A small-molecule ligand and the protein it binds are described below.
Small molecule (SMILES): CC(=O)N[C@H]1[C@H](O[C@H]2[C@H](O)[C@@H](NC(C)=O)CO[C@@H]2CO)O[C@H](CO)[C@@H](O[C@@H]2O[C@H](CO[C@H]3O[C@H](CO[C@H]4O[C@H](CO)[C@@H](O)[C@H](O)[C@@H]4O)[C@@H](O)[C@H](O[C@H]4O[C@H](CO)[C@@H](O)[C@H](O)[C@@H]4O)[C@@H]3O)[C@@H](O)[C@H](O[C@H]3O[C@H](CO)[C@@H](O)[C@H](O)[C@@H]3O[C@H]3O[C@H](CO)[C@@H](O)[C@H](O)[C@@H]3O[C@H]3O[C@H](CO)[C@@H](O)[C@H](O)[C@@H]3O)[C@@H]2O)[C@@H]1O

Sequence of chain 3.A:
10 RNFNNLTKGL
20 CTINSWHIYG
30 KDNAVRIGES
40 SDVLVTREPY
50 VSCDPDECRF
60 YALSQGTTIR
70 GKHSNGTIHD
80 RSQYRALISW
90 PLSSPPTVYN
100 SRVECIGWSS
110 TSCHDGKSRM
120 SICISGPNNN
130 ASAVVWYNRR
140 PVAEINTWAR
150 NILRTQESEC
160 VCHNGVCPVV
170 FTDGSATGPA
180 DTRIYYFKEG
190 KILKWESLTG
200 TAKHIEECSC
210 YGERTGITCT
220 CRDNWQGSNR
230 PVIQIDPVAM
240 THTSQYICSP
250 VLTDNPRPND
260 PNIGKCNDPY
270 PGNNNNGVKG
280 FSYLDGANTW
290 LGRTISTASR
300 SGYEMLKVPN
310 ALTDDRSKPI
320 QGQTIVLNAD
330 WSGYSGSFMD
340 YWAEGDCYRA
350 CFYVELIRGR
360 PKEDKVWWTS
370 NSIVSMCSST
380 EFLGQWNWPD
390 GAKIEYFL

Binding-site contacts:
Ligand atom O4 contacts residue ARG256 of chain 1.A at 3.2 Å (salt-bridge).
Ligand atom C5 contacts residue ARG292 of chain 1.A at 3.7 Å.
Ligand atom O5 contacts residue ASP259 of chain 1.A at 3.8 Å.
Ligand atom O6 contacts residue LEU382 of chain 1.A at 3.7 Å.
Ligand atom C3 contacts residue GLU303 of chain 1.A at 3.4 Å.
Ligand atom N2 contacts residue ASN129 of chain 3.A at 3.0 Å (h-bond).
Ligand atom O2 contacts residue LEU305 of chain 1.A at 3.6 Å.
Ligand atom C4 contacts residue GLU303 of chain 1.A at 3.5 Å.
Ligand atom O5 contacts residue ARG292 of chain 1.A at 3.6 Å (salt-bridge).
Ligand atom O3 contacts residue ASN258 of chain 1.A at 2.9 Å (h-bond).
Ligand atom O6 contacts residue ASP259 of chain 1.A at 2.6 Å (salt-bridge).
Ligand atom O6 contacts residue ILE319 of chain 1.A at 3.3 Å (h-bond).
Ligand atom C6 contacts residue PRO318 of chain 1.A at 3.5 Å (hydrophobic).
Ligand atom O4 contacts residue ARG292 of chain 1.A at 3.5 Å (salt-bridge).
Ligand atom O4 contacts residue THR296 of chain 1.A at 3.5 Å.
Ligand atom O3 contacts residue ASP259 of chain 1.A at 3.1 Å (salt-bridge).
Ligand atom O3 contacts residue ARG292 of chain 1.A at 3.0 Å (salt-bridge).
Ligand atom O5 contacts residue GLY383 of chain 1.A at 3.3 Å.
Ligand atom O5 contacts residue ASN129 of chain 3.A at 2.3 Å (h-bond).
Ligand atom C5 contacts residue ILE319 of chain 1.A at 3.5 Å (hydrophobic).
Ligand atom O3 contacts residue GLY321 of chain 1.A at 3.2 Å (h-bond).
Ligand atom O4 contacts residue GLU303 of chain 1.A at 2.7 Å (salt-bridge).
Ligand atom C7 contacts residue ASN129 of chain 3.A at 3.6 Å.
Ligand atom C8 contacts residue ASN128 of chain 3.A at 3.7 Å.
Ligand atom O3 contacts residue GLU303 of chain 1.A at 2.8 Å (salt-bridge).
Ligand atom O5 contacts residue GLN384 of chain 1.A at 3.4 Å (h-bond).
Ligand atom C3 contacts residue GLY321 of chain 1.A at 3.2 Å.
Ligand atom O3 contacts residue GLN320 of chain 1.A at 3.3 Å.
Ligand atom O6 contacts residue ILE294 of chain 1.A at 2.6 Å (h-bond).
Ligand atom O2 contacts residue ASN258 of chain 1.A at 3.4 Å (h-bond).
Ligand atom C5 contacts residue ASN129 of chain 3.A at 3.6 Å.
Ligand atom O6 contacts residue GLN384 of chain 1.A at 3.4 Å.
Ligand atom O2 contacts residue GLY321 of chain 1.A at 3.2 Å.
Ligand atom C6 contacts residue GLN320 of chain 1.A at 3.8 Å.
Ligand atom C1 contacts residue ASN129 of chain 3.A at 1.4 Å.
Ligand atom C6 contacts residue ILE294 of chain 1.A at 3.6 Å (hydrophobic).
Ligand atom C2 contacts residue ASN129 of chain 3.A at 2.5 Å.
Ligand atom C6 contacts residue ILE319 of chain 1.A at 3.5 Å (hydrophobic).
Ligand atom C6 contacts residue LEU382 of chain 1.A at 3.3 Å (hydrophobic).
Ligand atom O4 contacts residue GLY321 of chain 1.A at 3.6 Å.

Sequence of chain 1.A:
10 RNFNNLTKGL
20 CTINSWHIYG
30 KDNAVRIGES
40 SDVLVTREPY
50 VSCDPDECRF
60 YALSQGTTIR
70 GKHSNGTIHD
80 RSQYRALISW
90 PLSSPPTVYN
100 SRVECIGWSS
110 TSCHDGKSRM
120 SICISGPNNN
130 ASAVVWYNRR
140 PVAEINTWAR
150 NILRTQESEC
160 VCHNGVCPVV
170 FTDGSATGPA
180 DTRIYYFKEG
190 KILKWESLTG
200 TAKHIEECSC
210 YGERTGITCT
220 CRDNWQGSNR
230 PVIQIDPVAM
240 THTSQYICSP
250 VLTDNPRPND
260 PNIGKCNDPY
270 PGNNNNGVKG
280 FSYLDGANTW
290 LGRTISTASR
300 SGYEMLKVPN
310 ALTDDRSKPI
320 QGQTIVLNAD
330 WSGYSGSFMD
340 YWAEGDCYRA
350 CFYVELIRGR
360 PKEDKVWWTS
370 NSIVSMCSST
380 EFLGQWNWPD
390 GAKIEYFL